Binding-site contacts:
Ligand atom CG contacts residue GLN45 of chain 1.A at 3.7 Å.
Ligand atom CD contacts residue GLU14 of chain 1.A at 3.6 Å.
Ligand atom CG contacts residue PHE38 of chain 1.A at 3.7 Å (hydrophobic).
Ligand atom O contacts residue SER39 of chain 1.A at 3.0 Å (h-bond).
Ligand atom CD contacts residue GLU14 of chain 1.A at 3.6 Å.
Ligand atom C contacts residue THR49 of chain 1.A at 3.6 Å.
Ligand atom CB contacts residue PHE38 of chain 1.A at 3.5 Å (hydrophobic).
Ligand atom CB contacts residue PHE38 of chain 1.A at 3.6 Å (hydrophobic).
Ligand atom CA contacts residue SER39 of chain 1.A at 3.6 Å.
Ligand atom CB contacts residue THR49 of chain 1.A at 3.5 Å.
Ligand atom CG contacts residue THR49 of chain 1.A at 3.4 Å.
Ligand atom O contacts residue THR15 of chain 1.A at 3.1 Å.
Ligand atom CE2 contacts residue GLN36 of chain 1.A at 3.6 Å.
Ligand atom CB contacts residue ALA47 of chain 1.A at 3.6 Å (hydrophobic).
Ligand atom NE contacts residue GLU14 of chain 1.A at 3.0 Å (salt-bridge).
Ligand atom NH1 contacts residue GLN68 of chain 1.A at 3.8 Å.
Ligand atom NH2 contacts residue THR49 of chain 1.A at 3.6 Å.
Ligand atom CD contacts residue THR49 of chain 1.A at 3.8 Å.
Ligand atom CG contacts residue ASN70 of chain 1.A at 3.7 Å.
Ligand atom CZ contacts residue GLN36 of chain 1.A at 3.7 Å.
Ligand atom CA contacts residue THR49 of chain 1.A at 3.7 Å.
Ligand atom CG contacts residue ILE50 of chain 1.A at 3.7 Å (hydrophobic).
Ligand atom CD2 contacts residue PHE38 of chain 1.A at 3.5 Å (hydrophobic).
Ligand atom CB contacts residue GLN45 of chain 1.A at 3.4 Å.
Ligand atom CD contacts residue ASN70 of chain 1.A at 3.4 Å.
Ligand atom N contacts residue SER39 of chain 1.A at 3.2 Å (h-bond).
Ligand atom CB contacts residue THR15 of chain 1.A at 3.8 Å.
Ligand atom CB contacts residue GLU14 of chain 1.A at 3.7 Å.
Ligand atom O contacts residue PHE38 of chain 1.A at 3.6 Å.
Ligand atom CG1 contacts residue MET16 of chain 1.A at 3.8 Å (hydrophobic).
Ligand atom O contacts residue VAL48 of chain 1.A at 3.3 Å.
Ligand atom CD1 contacts residue MET16 of chain 1.A at 3.7 Å (hydrophobic).
Ligand atom OH contacts residue GLN146 of chain 2.A at 2.5 Å (h-bond).
Ligand atom N contacts residue MET16 of chain 1.A at 3.6 Å.
Ligand atom O contacts residue THR49 of chain 1.A at 2.9 Å (h-bond).
Ligand atom CD contacts residue THR49 of chain 1.A at 2.8 Å.
Ligand atom O contacts residue MET16 of chain 1.A at 2.9 Å (h-bond).
Ligand atom O contacts residue MET16 of chain 1.A at 3.4 Å.
Ligand atom N contacts residue THR49 of chain 1.A at 3.2 Å (h-bond).
Ligand atom CG2 contacts residue THR40 of chain 1.A at 3.5 Å.

Sequence of chain 2.A:
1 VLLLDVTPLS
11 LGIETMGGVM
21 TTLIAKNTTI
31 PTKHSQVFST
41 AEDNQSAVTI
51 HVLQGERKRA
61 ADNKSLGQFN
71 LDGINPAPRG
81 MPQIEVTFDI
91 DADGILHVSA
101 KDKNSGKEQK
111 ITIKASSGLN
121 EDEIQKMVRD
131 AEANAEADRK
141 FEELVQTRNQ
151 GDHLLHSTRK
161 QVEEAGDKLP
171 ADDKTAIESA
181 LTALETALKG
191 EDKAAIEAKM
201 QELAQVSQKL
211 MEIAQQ

A protein and the small-molecule ligand that binds it are described below.
Small molecule (SMILES): CC[C@H](C)[C@H](NC(=O)[C@@H]1CCCN1C(=O)[C@H](CCCN=C(N)N)NC(=O)[C@@H]1CCCN1C(=O)[C@@H]1CCCN1)C(=O)N[C@@H](Cc1ccc(O)cc1)C(=O)N[C@H](C=O)CC(N)=O

Sequence of chain 1.A:
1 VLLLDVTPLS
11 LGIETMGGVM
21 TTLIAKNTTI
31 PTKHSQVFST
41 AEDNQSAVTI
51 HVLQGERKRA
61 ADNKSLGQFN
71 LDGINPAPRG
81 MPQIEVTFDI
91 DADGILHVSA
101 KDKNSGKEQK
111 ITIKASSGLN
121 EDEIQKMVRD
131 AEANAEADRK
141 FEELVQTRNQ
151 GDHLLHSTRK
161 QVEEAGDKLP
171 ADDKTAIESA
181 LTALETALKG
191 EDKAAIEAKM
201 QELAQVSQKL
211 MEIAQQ